Sequence of chain 1.B:
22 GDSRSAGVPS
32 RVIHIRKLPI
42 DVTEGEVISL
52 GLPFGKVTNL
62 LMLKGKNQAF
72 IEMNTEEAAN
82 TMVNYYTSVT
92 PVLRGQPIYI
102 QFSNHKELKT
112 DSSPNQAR

Binding-site contacts:
Ligand atom C5 contacts residue HIS35 of chain 1.B at 3.3 Å.
Ligand atom C5' contacts residue GLN69 of chain 1.B at 3.3 Å.
Ligand atom C6 contacts residue ARG37 of chain 1.B at 3.4 Å.
Ligand atom N3 contacts residue LYS110 of chain 1.B at 2.9 Å (salt-bridge).
Ligand atom C4 contacts residue ARG37 of chain 1.B at 3.4 Å.
Ligand atom N1 contacts residue ARG37 of chain 1.B at 3.1 Å (salt-bridge).
Ligand atom N4 contacts residue ASN105 of chain 1.B at 3.4 Å (h-bond).
Ligand atom C2 contacts residue ARG37 of chain 1.B at 3.2 Å.
Ligand atom O2 contacts residue LYS67 of chain 1.B at 3.1 Å (salt-bridge).
Ligand atom O2' contacts residue ARG37 of chain 1.B at 3.4 Å.
Ligand atom O2 contacts residue HIS106 of chain 1.B at 3.3 Å.
Ligand atom O4' contacts residue ARG37 of chain 1.B at 3.2 Å (salt-bridge).
Ligand atom N1 contacts residue HIS35 of chain 1.B at 3.4 Å.
Ligand atom N4 contacts residue PHE103 of chain 1.B at 3.1 Å (h-bond).
Ligand atom O5' contacts residue LYS38 of chain 1.B at 3.3 Å.
Ligand atom N1 contacts residue LEU62 of chain 1.B at 3.3 Å.
Ligand atom C4' contacts residue GLN69 of chain 1.B at 3.4 Å.
Ligand atom C5' contacts residue GLN69 of chain 1.B at 3.4 Å.
Ligand atom C6 contacts residue ASN105 of chain 1.B at 3.2 Å.
Ligand atom O2' contacts residue HIS106 of chain 1.B at 3.1 Å (h-bond).
Ligand atom C6 contacts residue HIS35 of chain 1.B at 3.3 Å.
Ligand atom O2' contacts residue LYS38 of chain 1.B at 3.0 Å (salt-bridge).
Ligand atom O4 contacts residue LYS110 of chain 1.B at 2.9 Å (salt-bridge).
Ligand atom N1 contacts residue ASN105 of chain 1.B at 3.3 Å (h-bond).
Ligand atom N3 contacts residue SER104 of chain 1.B at 3.3 Å.
Ligand atom OP1 contacts residue LYS67 of chain 1.B at 2.8 Å (salt-bridge).
Ligand atom C4 contacts residue HIS35 of chain 1.B at 3.4 Å.
Ligand atom O4' contacts residue HIS35 of chain 1.B at 3.2 Å.
Ligand atom O2 contacts residue ASN105 of chain 1.B at 3.3 Å (h-bond).
Ligand atom C1' contacts residue LEU62 of chain 1.B at 3.4 Å (hydrophobic).
Ligand atom O2 contacts residue PHE71 of chain 1.B at 3.1 Å.
Ligand atom N1 contacts residue LYS67 of chain 1.B at 3.2 Å (salt-bridge).
Ligand atom N4 contacts residue ASN68 of chain 1.B at 3.3 Å (h-bond).
Ligand atom C4 contacts residue ASN105 of chain 1.B at 3.2 Å.
Ligand atom N3 contacts residue ASN105 of chain 1.B at 3.0 Å (h-bond).
Ligand atom C2 contacts residue LYS67 of chain 1.B at 3.0 Å.
Ligand atom OP2 contacts residue ARG25 of chain 1.B at 2.8 Å (salt-bridge).
Ligand atom N3 contacts residue GLN102 of chain 1.B at 3.1 Å (h-bond).
Ligand atom O2' contacts residue GLN69 of chain 1.B at 3.3 Å.
Ligand atom O2 contacts residue SER104 of chain 1.B at 2.8 Å (h-bond).

This small molecule binds to this protein.
Small molecule (SMILES): Nc1ccn([C@@H]2O[C@H](CO)[C@@H](O[P](=O)(O)OC[C@H]3O[C@@H](n4ccc(=O)[nH]c4=O)[C@H](O)[C@@H]3O[P](=O)(O)OC[C@H]3O[C@@H](n4ccc(N)nc4=O)[C@H](O)[C@@H]3O[P](=O)(O)OC[C@H]3O[C@@H](n4ccc(=O)[nH]c4=O)[C@H](O)[C@@H]3O[P](=O)(O)OC[C@H]3O[C@@H](n4ccc(N)nc4=O)[C@H](O)[C@@H]3O[P](=O)(O)OC[C@H]3O[C@@H](n4ccc(=O)[nH]c4=O)[C@H](O)[C@@H]3O)[C@H]2O)c(=O)n1